Sequence of chain 1.C:
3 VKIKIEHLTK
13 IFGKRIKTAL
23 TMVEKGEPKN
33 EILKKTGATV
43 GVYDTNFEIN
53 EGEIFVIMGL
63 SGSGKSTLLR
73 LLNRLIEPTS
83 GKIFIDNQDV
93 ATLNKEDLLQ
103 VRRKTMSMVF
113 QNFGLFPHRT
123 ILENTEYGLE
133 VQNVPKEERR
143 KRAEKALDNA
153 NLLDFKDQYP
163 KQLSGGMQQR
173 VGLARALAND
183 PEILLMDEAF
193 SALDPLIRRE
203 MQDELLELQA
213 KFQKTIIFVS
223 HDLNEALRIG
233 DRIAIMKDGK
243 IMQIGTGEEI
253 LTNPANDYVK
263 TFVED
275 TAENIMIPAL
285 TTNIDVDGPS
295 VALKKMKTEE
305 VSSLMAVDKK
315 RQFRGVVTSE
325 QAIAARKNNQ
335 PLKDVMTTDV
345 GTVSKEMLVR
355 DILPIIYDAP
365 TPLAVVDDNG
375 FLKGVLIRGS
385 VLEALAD

A small-molecule ligand and the protein it binds are described below.
Small molecule (SMILES): Nc1ncnc2c1ncn2[C@@H]1O[C@@H]2CO[P](=O)(O)O[C@H]3[C@@H](O)[C@H](n4cnc5c(N)ncnc54)O[C@@H]3CO[P](=O)(O)O[C@H]2[C@H]1O

Sequence of chain 1.D:
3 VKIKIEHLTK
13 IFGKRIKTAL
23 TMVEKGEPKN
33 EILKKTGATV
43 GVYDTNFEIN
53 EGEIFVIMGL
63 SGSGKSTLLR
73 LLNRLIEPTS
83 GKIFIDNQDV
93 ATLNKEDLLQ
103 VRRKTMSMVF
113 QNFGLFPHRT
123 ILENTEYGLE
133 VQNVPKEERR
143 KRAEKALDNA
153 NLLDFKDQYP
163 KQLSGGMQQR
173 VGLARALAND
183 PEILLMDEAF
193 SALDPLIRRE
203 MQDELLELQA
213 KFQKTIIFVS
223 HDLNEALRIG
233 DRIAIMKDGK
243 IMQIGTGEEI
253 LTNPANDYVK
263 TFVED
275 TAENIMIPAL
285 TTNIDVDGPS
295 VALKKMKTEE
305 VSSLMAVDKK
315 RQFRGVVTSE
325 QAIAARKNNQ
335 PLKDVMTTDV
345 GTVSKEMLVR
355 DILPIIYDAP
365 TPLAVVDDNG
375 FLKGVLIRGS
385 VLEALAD

Binding-site contacts:
Ligand atom C2' contacts residue SER307 of chain 1.D at 3.8 Å.
Ligand atom O1P1 contacts residue SER306 of chain 1.D at 3.1 Å (h-bond).
Ligand atom O2' contacts residue SER306 of chain 1.D at 3.0 Å (h-bond).
Ligand atom P1 contacts residue SER306 of chain 1.D at 3.6 Å.
Ligand atom N61 contacts residue LEU284 of chain 1.C at 3.7 Å.
Ligand atom N1 contacts residue GLU304 of chain 1.C at 3.7 Å.
Ligand atom C2 contacts residue GLU304 of chain 1.C at 3.6 Å.
Ligand atom O4'1 contacts residue SER307 of chain 1.C at 3.9 Å.
Ligand atom N6 contacts residue PRO282 of chain 1.D at 3.5 Å (h-bond).
Ligand atom O4'1 contacts residue PRO366 of chain 1.C at 3.4 Å.
Ligand atom N61 contacts residue PRO282 of chain 1.C at 3.8 Å.
Ligand atom O2' contacts residue SER307 of chain 1.D at 3.0 Å (h-bond).
Ligand atom O1P1 contacts residue VAL305 of chain 1.D at 3.7 Å.
Ligand atom C61 contacts residue LEU284 of chain 1.C at 3.5 Å (hydrophobic).
Ligand atom C5' contacts residue ILE381 of chain 1.D at 3.7 Å (hydrophobic).
Ligand atom C2'1 contacts residue VAL305 of chain 1.C at 4.0 Å (hydrophobic).
Ligand atom O1P1 contacts residue ILE381 of chain 1.C at 3.9 Å.
Ligand atom O2'1 contacts residue SER307 of chain 1.C at 2.8 Å (h-bond).
Ligand atom C2' contacts residue VAL305 of chain 1.D at 3.8 Å (hydrophobic).
Ligand atom O1P contacts residue SER306 of chain 1.C at 3.1 Å (h-bond).
Ligand atom C1' contacts residue SER307 of chain 1.D at 3.2 Å.
Ligand atom O1P contacts residue VAL305 of chain 1.C at 3.8 Å.
Ligand atom O2P contacts residue SER306 of chain 1.C at 3.3 Å.
Ligand atom N6 contacts residue ILE281 of chain 1.D at 3.9 Å.
Ligand atom N7 contacts residue LEU284 of chain 1.D at 3.8 Å.
Ligand atom O1P contacts residue ILE381 of chain 1.D at 4.0 Å.
Ligand atom O2'1 contacts residue SER306 of chain 1.C at 3.2 Å (h-bond).
Ligand atom O2' contacts residue VAL305 of chain 1.D at 3.5 Å.
Ligand atom C5 contacts residue LEU284 of chain 1.D at 3.9 Å (hydrophobic).
Ligand atom C2'1 contacts residue SER306 of chain 1.C at 3.9 Å.
Ligand atom P contacts residue SER306 of chain 1.C at 3.6 Å.
Ligand atom C2 contacts residue ILE381 of chain 1.D at 3.7 Å (hydrophobic).
Ligand atom O4' contacts residue PRO366 of chain 1.D at 3.2 Å.
Ligand atom N11 contacts residue LEU284 of chain 1.C at 3.3 Å.
Ligand atom N6 contacts residue LEU284 of chain 1.D at 3.9 Å.
Ligand atom O2P1 contacts residue SER306 of chain 1.D at 3.1 Å.
Ligand atom C21 contacts residue LEU284 of chain 1.C at 4.0 Å (hydrophobic).
Ligand atom C51 contacts residue LEU284 of chain 1.C at 4.0 Å (hydrophobic).
Ligand atom C1'1 contacts residue SER307 of chain 1.C at 3.2 Å.
Ligand atom C2'1 contacts residue SER307 of chain 1.C at 3.5 Å.